A protein and the small-molecule ligand that binds it are described below.
Small molecule (SMILES): CC(=O)N[C@@H]1[C@@H](O)[C@H](O)[C@@H](CO)O[C@H]1O

Sequence of chain 1.C:
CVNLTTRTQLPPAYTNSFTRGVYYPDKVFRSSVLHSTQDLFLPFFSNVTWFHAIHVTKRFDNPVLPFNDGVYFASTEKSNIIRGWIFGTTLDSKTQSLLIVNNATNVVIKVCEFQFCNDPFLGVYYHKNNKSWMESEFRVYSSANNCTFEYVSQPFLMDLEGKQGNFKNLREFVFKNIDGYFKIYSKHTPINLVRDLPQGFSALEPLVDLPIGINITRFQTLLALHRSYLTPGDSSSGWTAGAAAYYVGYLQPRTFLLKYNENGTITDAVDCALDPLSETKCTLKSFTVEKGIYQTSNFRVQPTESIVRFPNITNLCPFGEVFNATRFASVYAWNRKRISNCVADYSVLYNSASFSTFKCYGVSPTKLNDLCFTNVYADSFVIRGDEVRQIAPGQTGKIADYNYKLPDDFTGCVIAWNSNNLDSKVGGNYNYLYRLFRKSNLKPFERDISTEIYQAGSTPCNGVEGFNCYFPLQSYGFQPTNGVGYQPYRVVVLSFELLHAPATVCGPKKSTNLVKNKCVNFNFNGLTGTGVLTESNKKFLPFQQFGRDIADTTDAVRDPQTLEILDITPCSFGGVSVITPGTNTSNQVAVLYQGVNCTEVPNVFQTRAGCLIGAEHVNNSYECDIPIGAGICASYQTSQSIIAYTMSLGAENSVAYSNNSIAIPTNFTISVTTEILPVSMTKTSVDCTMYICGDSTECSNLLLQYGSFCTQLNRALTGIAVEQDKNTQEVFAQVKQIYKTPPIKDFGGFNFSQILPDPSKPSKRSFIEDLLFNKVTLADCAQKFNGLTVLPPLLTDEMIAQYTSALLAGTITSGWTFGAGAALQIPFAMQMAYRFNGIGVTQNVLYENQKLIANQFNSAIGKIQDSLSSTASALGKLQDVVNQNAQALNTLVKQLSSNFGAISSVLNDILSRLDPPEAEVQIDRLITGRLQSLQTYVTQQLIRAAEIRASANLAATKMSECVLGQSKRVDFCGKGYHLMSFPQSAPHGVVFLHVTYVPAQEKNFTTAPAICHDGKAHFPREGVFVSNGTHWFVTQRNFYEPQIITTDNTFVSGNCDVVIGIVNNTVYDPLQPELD

Binding-site contacts:
Ligand atom C4 contacts residue ASN804 of chain 1.C at 4.2 Å.
Ligand atom C5 contacts residue SER806 of chain 1.C at 3.5 Å.
Ligand atom C1 contacts residue SER806 of chain 1.C at 3.5 Å.
Ligand atom C1 contacts residue ASN804 of chain 1.C at 1.4 Å.
Ligand atom C6 contacts residue SER806 of chain 1.C at 3.7 Å.
Ligand atom O5 contacts residue SER806 of chain 1.C at 3.0 Å (h-bond).
Ligand atom C7 contacts residue ASN804 of chain 1.C at 3.7 Å.
Ligand atom N2 contacts residue ASN804 of chain 1.C at 2.9 Å (h-bond).
Ligand atom C5 contacts residue ASN804 of chain 1.C at 3.7 Å.
Ligand atom O6 contacts residue SER806 of chain 1.C at 4.3 Å.
Ligand atom C3 contacts residue ASN804 of chain 1.C at 3.8 Å.
Ligand atom O5 contacts residue ASN804 of chain 1.C at 2.4 Å (h-bond).
Ligand atom O7 contacts residue ASN804 of chain 1.C at 4.0 Å.
Ligand atom C2 contacts residue ASN804 of chain 1.C at 2.4 Å.